Binding-site contacts:
Ligand atom C19 contacts residue PHE198 of chain 1.A at 3.8 Å (hydrophobic).
Ligand atom O01 contacts residue PHE198 of chain 1.A at 3.8 Å.
Ligand atom C17 contacts residue TYR75 of chain 1.A at 3.8 Å (hydrophobic).
Ligand atom N26 contacts residue ASP76 of chain 1.A at 3.2 Å (salt-bridge).
Ligand atom C06 contacts residue LEU284 of chain 1.A at 3.9 Å (hydrophobic).
Ligand atom N08 contacts residue LEU115 of chain 1.A at 3.7 Å.
Ligand atom C05 contacts residue LEU284 of chain 1.A at 3.8 Å (hydrophobic).
Ligand atom N26 contacts residue FE1 of chain 1.C at 2.1 Å.
Ligand atom C05 contacts residue SER288 of chain 1.A at 3.6 Å.
Ligand atom C23 contacts residue LEU196 of chain 1.A at 3.9 Å (hydrophobic).
Ligand atom N25 contacts residue ASP181 of chain 1.A at 3.9 Å.
Ligand atom C13 contacts residue VAL112 of chain 1.A at 3.8 Å (hydrophobic).
Ligand atom C20 contacts residue LEU280 of chain 1.A at 3.4 Å (hydrophobic).
Ligand atom C27 contacts residue HIS224 of chain 1.A at 3.3 Å.
Ligand atom C09 contacts residue LEU115 of chain 1.A at 3.8 Å (hydrophobic).
Ligand atom O16 contacts residue HIS74 of chain 1.A at 3.2 Å.
Ligand atom N25 contacts residue FE1 of chain 1.C at 3.0 Å.
Ligand atom C27 contacts residue LEU196 of chain 1.A at 3.8 Å (hydrophobic).
Ligand atom N26 contacts residue ASP181 of chain 1.A at 3.2 Å (salt-bridge).
Ligand atom C09 contacts residue TYR75 of chain 1.A at 3.7 Å (hydrophobic).
Ligand atom N26 contacts residue HIS224 of chain 1.A at 2.9 Å (h-bond).
Ligand atom C13 contacts residue ALA108 of chain 1.A at 3.5 Å (hydrophobic).
Ligand atom C20 contacts residue HIS285 of chain 1.A at 3.7 Å.
Ligand atom C17 contacts residue HIS74 of chain 1.A at 3.4 Å.
Ligand atom C18 contacts residue HIS74 of chain 1.A at 3.6 Å.
Ligand atom C21 contacts residue HIS285 of chain 1.A at 3.6 Å.
Ligand atom N25 contacts residue ASP76 of chain 1.A at 3.5 Å (salt-bridge).
Ligand atom O16 contacts residue TYR75 of chain 1.A at 2.5 Å (h-bond).
Ligand atom C02 contacts residue LEU280 of chain 1.A at 3.7 Å (hydrophobic).
Ligand atom O01 contacts residue LEU280 of chain 1.A at 3.8 Å.
Ligand atom C27 contacts residue FE1 of chain 1.C at 3.2 Å.
Ligand atom C11 contacts residue VAL111 of chain 1.A at 3.4 Å (hydrophobic).
Ligand atom C21 contacts residue LEU196 of chain 1.A at 3.8 Å (hydrophobic).
Ligand atom C02 contacts residue PHE198 of chain 1.A at 3.7 Å (hydrophobic).
Ligand atom C22 contacts residue GLU185 of chain 1.A at 3.7 Å.
Ligand atom C02 contacts residue SER288 of chain 1.A at 3.6 Å.
Ligand atom C22 contacts residue LEU196 of chain 1.A at 3.7 Å (hydrophobic).
Ligand atom C19 contacts residue LEU280 of chain 1.A at 3.6 Å (hydrophobic).
Ligand atom C18 contacts residue ASP76 of chain 1.A at 3.9 Å.
Ligand atom O01 contacts residue SER288 of chain 1.A at 2.6 Å (h-bond).

A small-molecule ligand and the protein it binds are described below.
Small molecule (SMILES): CC(C)(C)CNC(=O)Nc1ccc(NC(=O)c2cccc3cn[nH]c23)cc1

Sequence of chain 1.A:
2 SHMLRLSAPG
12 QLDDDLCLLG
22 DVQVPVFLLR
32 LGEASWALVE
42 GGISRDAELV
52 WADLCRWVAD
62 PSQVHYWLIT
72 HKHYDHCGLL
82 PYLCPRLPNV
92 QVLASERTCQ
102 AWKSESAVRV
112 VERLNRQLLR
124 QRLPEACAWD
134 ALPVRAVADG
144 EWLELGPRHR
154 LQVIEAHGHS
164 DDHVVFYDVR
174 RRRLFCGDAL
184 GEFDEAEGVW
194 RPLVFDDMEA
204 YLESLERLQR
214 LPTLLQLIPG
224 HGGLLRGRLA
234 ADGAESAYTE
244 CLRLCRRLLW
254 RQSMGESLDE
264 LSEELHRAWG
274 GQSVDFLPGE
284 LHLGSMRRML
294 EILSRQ